The small molecule below binds the protein below.
Small molecule (SMILES): CC(=O)N[C@@H]1[C@@H](O)[C@H](O)[C@@H](CO)O[C@H]1O

Sequence of chain 1.B:
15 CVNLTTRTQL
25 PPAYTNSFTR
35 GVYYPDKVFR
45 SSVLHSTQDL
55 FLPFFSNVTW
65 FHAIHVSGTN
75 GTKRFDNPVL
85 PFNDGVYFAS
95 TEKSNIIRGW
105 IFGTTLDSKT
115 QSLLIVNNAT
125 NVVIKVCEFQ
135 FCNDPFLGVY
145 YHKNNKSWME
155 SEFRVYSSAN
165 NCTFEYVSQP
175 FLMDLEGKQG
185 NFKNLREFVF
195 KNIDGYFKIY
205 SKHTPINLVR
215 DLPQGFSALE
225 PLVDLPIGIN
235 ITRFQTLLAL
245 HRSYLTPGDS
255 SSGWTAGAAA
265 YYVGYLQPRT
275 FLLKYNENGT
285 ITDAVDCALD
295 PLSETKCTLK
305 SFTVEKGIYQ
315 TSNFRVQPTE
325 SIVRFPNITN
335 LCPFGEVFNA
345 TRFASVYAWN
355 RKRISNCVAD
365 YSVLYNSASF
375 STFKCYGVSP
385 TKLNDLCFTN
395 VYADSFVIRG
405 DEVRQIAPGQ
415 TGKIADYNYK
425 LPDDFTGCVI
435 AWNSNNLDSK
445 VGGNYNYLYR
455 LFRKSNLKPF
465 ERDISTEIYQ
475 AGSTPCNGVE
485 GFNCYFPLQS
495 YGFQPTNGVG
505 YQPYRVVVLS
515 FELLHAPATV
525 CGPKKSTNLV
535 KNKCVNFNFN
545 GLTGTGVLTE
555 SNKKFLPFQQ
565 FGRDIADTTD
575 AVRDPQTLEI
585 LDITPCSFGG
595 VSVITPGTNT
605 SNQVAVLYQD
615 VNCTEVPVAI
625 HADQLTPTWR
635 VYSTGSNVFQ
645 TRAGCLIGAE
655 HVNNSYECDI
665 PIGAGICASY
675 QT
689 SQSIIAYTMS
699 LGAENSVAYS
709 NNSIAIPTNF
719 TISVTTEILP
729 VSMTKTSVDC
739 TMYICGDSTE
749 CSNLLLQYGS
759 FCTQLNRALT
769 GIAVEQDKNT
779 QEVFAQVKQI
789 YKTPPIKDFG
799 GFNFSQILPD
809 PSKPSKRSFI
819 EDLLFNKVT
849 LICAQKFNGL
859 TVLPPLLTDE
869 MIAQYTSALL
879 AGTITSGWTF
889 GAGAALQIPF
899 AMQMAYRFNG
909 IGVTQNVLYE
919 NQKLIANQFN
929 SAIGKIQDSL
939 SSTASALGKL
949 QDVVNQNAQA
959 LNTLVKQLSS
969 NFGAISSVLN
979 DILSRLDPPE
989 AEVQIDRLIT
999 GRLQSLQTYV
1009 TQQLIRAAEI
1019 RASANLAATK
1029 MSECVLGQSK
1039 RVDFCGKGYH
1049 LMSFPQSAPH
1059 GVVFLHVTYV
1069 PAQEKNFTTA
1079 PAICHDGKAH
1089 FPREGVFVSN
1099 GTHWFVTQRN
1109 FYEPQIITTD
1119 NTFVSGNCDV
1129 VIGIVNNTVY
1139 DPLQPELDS

Binding-site contacts:
Ligand atom C8 contacts residue LEU582 of chain 1.B at 4.0 Å (hydrophobic).
Ligand atom C5 contacts residue ASN331 of chain 1.B at 3.7 Å.
Ligand atom C6 contacts residue ASN331 of chain 1.B at 4.2 Å.
Ligand atom C7 contacts residue ASN331 of chain 1.B at 4.0 Å.
Ligand atom O6 contacts residue ASN334 of chain 1.B at 3.3 Å.
Ligand atom C8 contacts residue THR581 of chain 1.B at 3.9 Å.
Ligand atom C7 contacts residue GLN580 of chain 1.B at 3.7 Å.
Ligand atom C3 contacts residue ASN331 of chain 1.B at 3.8 Å.
Ligand atom N2 contacts residue GLN580 of chain 1.B at 3.3 Å (h-bond).
Ligand atom C1 contacts residue GLN580 of chain 1.B at 4.4 Å.
Ligand atom C2 contacts residue GLN580 of chain 1.B at 4.5 Å.
Ligand atom N2 contacts residue ASN331 of chain 1.B at 2.9 Å (h-bond).
Ligand atom C2 contacts residue ASN331 of chain 1.B at 2.5 Å.
Ligand atom C1 contacts residue ASN331 of chain 1.B at 1.4 Å.
Ligand atom C6 contacts residue ASN334 of chain 1.B at 3.7 Å.
Ligand atom C4 contacts residue ASN331 of chain 1.B at 4.2 Å.
Ligand atom C6 contacts residue ILE332 of chain 1.B at 4.3 Å (hydrophobic).
Ligand atom C8 contacts residue GLN580 of chain 1.B at 3.2 Å.
Ligand atom O5 contacts residue ASN331 of chain 1.B at 2.4 Å (h-bond).